Binding-site contacts:
Ligand atom C6 contacts residue GLN910 of chain 1.A at 3.6 Å.
Ligand atom C4 contacts residue ASN701 of chain 1.A at 4.2 Å.
Ligand atom O5 contacts residue PHE702 of chain 1.A at 4.2 Å.
Ligand atom C2 contacts residue GLN1055 of chain 1.A at 4.3 Å.
Ligand atom C4 contacts residue LEU906 of chain 1.A at 4.2 Å (hydrophobic).
Ligand atom C1 contacts residue ASN701 of chain 1.A at 1.4 Å.
Ligand atom O5 contacts residue GLN910 of chain 1.A at 4.2 Å.
Ligand atom C5 contacts residue ASN701 of chain 1.A at 3.6 Å.
Ligand atom O5 contacts residue ASN701 of chain 1.A at 2.3 Å (h-bond).
Ligand atom O7 contacts residue LEU906 of chain 1.A at 3.3 Å.
Ligand atom C1 contacts residue PHE702 of chain 1.A at 4.4 Å (hydrophobic).
Ligand atom C8 contacts residue ASN909 of chain 1.A at 4.4 Å.
Ligand atom C8 contacts residue ASN701 of chain 1.A at 4.0 Å.
Ligand atom C3 contacts residue LEU906 of chain 1.A at 4.5 Å (hydrophobic).
Ligand atom C8 contacts residue GLN910 of chain 1.A at 4.2 Å.
Ligand atom C8 contacts residue LEU906 of chain 1.A at 4.2 Å (hydrophobic).
Ligand atom C2 contacts residue ASN701 of chain 1.A at 2.5 Å.
Ligand atom C7 contacts residue ASN701 of chain 1.A at 3.8 Å.
Ligand atom O4 contacts residue LEU906 of chain 1.A at 3.6 Å.
Ligand atom C1 contacts residue GLN1055 of chain 1.A at 4.3 Å.
Ligand atom O5 contacts residue GLN1055 of chain 1.A at 4.5 Å.
Ligand atom C7 contacts residue LEU906 of chain 1.A at 3.7 Å (hydrophobic).
Ligand atom N2 contacts residue LEU906 of chain 1.A at 4.4 Å.
Ligand atom C3 contacts residue ASN701 of chain 1.A at 3.8 Å.
Ligand atom C5 contacts residue GLN910 of chain 1.A at 3.7 Å.
Ligand atom C5 contacts residue LEU906 of chain 1.A at 3.9 Å (hydrophobic).
Ligand atom N2 contacts residue ASN701 of chain 1.A at 2.8 Å (h-bond).

This small molecule binds to this protein.
Small molecule (SMILES): CC(=O)N[C@H]1[C@H](O[C@H]2[C@H](O)[C@@H](NC(C)=O)CO[C@@H]2CO)O[C@H](CO)[C@@H](O)[C@@H]1O

Sequence of chain 1.A:
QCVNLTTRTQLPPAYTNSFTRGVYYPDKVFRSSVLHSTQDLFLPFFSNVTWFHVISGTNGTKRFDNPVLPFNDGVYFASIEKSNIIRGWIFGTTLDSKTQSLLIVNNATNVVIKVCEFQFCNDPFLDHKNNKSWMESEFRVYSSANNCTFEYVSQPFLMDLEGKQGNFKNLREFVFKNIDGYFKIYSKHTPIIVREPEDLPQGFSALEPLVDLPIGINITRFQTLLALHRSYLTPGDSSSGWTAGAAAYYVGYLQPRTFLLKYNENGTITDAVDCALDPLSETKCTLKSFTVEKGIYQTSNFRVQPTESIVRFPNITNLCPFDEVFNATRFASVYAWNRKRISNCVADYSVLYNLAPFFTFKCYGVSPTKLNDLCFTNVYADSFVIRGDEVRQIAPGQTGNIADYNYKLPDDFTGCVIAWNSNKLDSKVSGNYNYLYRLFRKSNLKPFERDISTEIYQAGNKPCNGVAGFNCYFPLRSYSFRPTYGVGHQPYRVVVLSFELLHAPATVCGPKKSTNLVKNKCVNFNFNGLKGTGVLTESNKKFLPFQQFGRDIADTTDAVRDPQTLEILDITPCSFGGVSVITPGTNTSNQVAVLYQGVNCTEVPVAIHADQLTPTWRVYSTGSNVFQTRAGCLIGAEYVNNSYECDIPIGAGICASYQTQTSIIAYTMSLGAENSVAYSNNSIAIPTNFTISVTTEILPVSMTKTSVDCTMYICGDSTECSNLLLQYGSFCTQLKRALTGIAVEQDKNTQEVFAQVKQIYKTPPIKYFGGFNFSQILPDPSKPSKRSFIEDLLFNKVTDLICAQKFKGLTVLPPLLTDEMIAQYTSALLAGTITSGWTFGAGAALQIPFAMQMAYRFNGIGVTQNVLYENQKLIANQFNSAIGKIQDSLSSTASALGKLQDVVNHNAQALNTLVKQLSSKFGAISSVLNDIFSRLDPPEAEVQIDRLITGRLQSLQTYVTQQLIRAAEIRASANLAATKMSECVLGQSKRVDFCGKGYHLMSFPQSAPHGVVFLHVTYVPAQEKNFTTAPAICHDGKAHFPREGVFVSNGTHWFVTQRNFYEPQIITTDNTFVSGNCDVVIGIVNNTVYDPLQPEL